Sequence of chain 1.A:
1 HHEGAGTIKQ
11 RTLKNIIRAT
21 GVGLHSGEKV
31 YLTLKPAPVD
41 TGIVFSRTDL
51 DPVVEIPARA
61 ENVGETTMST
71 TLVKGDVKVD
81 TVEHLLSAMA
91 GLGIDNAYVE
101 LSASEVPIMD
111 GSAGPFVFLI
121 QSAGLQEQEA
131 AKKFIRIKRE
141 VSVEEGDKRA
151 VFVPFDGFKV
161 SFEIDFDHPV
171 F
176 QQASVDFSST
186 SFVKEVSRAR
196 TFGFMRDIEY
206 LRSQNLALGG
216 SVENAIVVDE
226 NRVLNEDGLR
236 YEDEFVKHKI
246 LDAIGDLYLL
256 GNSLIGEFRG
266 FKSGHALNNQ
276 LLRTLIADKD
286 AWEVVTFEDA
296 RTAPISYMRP

Binding-site contacts:
Ligand atom O04 contacts residue ASP247 of chain 1.A at 3.1 Å (salt-bridge).
Ligand atom C26 contacts residue ALA212 of chain 1.A at 3.8 Å (hydrophobic).
Ligand atom O2 contacts residue HIS84 of chain 1.A at 3.8 Å.
Ligand atom C10 contacts residue ILE203 of chain 1.A at 3.8 Å (hydrophobic).
Ligand atom O2 contacts residue ZN1 of chain 1.B at 2.2 Å.
Ligand atom C9 contacts residue SER216 of chain 1.A at 3.8 Å.
Ligand atom N5 contacts residue THR196 of chain 1.A at 2.8 Å (h-bond).
Ligand atom O04 contacts residue HIS84 of chain 1.A at 3.1 Å (h-bond).
Ligand atom N5 contacts residue PHE197 of chain 1.A at 3.7 Å.
Ligand atom C18 contacts residue ASP247 of chain 1.A at 3.8 Å.
Ligand atom O1 contacts residue VAL217 of chain 1.A at 3.6 Å (h-bond).
Ligand atom C15 contacts residue GLY215 of chain 1.A at 3.5 Å.
Ligand atom O04 contacts residue ZN1 of chain 1.B at 2.2 Å.
Ligand atom N7 contacts residue GLU83 of chain 1.A at 3.1 Å (salt-bridge).
Ligand atom C9 contacts residue ARG207 of chain 1.A at 3.8 Å.
Ligand atom C15 contacts residue SER216 of chain 1.A at 3.8 Å.
Ligand atom N7 contacts residue ZN1 of chain 1.B at 2.9 Å.
Ligand atom C27 contacts residue PHE197 of chain 1.A at 3.6 Å (hydrophobic).
Ligand atom C14 contacts residue THR196 of chain 1.A at 3.4 Å.
Ligand atom C16 contacts residue PHE197 of chain 1.A at 3.4 Å (hydrophobic).
Ligand atom C18 contacts residue ZN1 of chain 1.B at 2.8 Å.
Ligand atom C17 contacts residue ASP247 of chain 1.A at 3.3 Å.
Ligand atom C23 contacts residue PHE197 of chain 1.A at 3.1 Å (hydrophobic).
Ligand atom C23 contacts residue THR196 of chain 1.A at 3.4 Å.
Ligand atom C25 contacts residue ILE203 of chain 1.A at 3.8 Å (hydrophobic).
Ligand atom C18 contacts residue THR196 of chain 1.A at 3.1 Å.
Ligand atom O04 contacts residue HIS270 of chain 1.A at 3.3 Å (h-bond).
Ligand atom C21 contacts residue PHE197 of chain 1.A at 3.6 Å (hydrophobic).
Ligand atom O2 contacts residue THR196 of chain 1.A at 2.3 Å (h-bond).
Ligand atom C9 contacts residue GLY215 of chain 1.A at 3.1 Å.
Ligand atom C19 contacts residue THR196 of chain 1.A at 3.9 Å.
Ligand atom O04 contacts residue GLU83 of chain 1.A at 2.3 Å (salt-bridge).
Ligand atom O1 contacts residue SER216 of chain 1.A at 3.6 Å.
Ligand atom C12 contacts residue SER216 of chain 1.A at 3.7 Å.
Ligand atom N7 contacts residue HIS270 of chain 1.A at 3.2 Å (h-bond).
Ligand atom O2 contacts residue ASP247 of chain 1.A at 3.6 Å (salt-bridge).
Ligand atom C12 contacts residue GLY215 of chain 1.A at 3.2 Å.
Ligand atom C16 contacts residue THR196 of chain 1.A at 3.5 Å.
Ligand atom C20 contacts residue ILE203 of chain 1.A at 3.8 Å (hydrophobic).
Ligand atom O2 contacts residue HIS243 of chain 1.A at 2.9 Å (h-bond).

The small molecule below binds the protein below.
Small molecule (SMILES): CC(C)(N)[C@H](NC(=O)c1ccc(C#CC#C[C@@H]2C[C@H]2CO)cc1)C(=O)NO